Sequence of chain 2.A:
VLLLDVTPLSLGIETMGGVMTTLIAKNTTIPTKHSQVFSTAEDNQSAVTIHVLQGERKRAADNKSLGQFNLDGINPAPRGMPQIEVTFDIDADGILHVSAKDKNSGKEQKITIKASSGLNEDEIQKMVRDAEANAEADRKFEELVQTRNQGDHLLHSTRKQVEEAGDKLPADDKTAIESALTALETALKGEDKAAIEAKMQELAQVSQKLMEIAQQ

Binding-site contacts:
Ligand atom CG contacts residue GLN45 of chain 2.A at 3.7 Å.
Ligand atom CB contacts residue GLU14 of chain 2.A at 3.7 Å.
Ligand atom CD contacts residue THR49 of chain 2.A at 3.8 Å.
Ligand atom O contacts residue PHE38 of chain 2.A at 3.6 Å.
Ligand atom CB contacts residue PHE38 of chain 2.A at 3.5 Å (hydrophobic).
Ligand atom N contacts residue MET16 of chain 2.A at 3.6 Å.
Ligand atom CD contacts residue GLU14 of chain 2.A at 3.6 Å.
Ligand atom CG contacts residue ASN70 of chain 2.A at 3.7 Å.
Ligand atom O contacts residue THR49 of chain 2.A at 2.9 Å (h-bond).
Ligand atom CG1 contacts residue MET16 of chain 2.A at 3.8 Å (hydrophobic).
Ligand atom CB contacts residue ALA47 of chain 2.A at 3.6 Å (hydrophobic).
Ligand atom O contacts residue SER39 of chain 2.A at 3.0 Å (h-bond).
Ligand atom O contacts residue THR15 of chain 2.A at 3.1 Å.
Ligand atom CE2 contacts residue GLN36 of chain 2.A at 3.6 Å.
Ligand atom CA contacts residue THR49 of chain 2.A at 3.7 Å.
Ligand atom O contacts residue MET16 of chain 2.A at 2.9 Å (h-bond).
Ligand atom CB contacts residue GLN45 of chain 2.A at 3.4 Å.
Ligand atom N contacts residue THR49 of chain 2.A at 3.2 Å (h-bond).
Ligand atom CA contacts residue SER39 of chain 2.A at 3.6 Å.
Ligand atom CZ contacts residue GLN36 of chain 2.A at 3.7 Å.
Ligand atom CG contacts residue GLU14 of chain 2.A at 3.8 Å.
Ligand atom CG contacts residue ILE50 of chain 2.A at 3.7 Å (hydrophobic).
Ligand atom CD contacts residue THR49 of chain 2.A at 2.8 Å.
Ligand atom CG contacts residue PHE38 of chain 2.A at 3.7 Å (hydrophobic).
Ligand atom CB contacts residue THR15 of chain 2.A at 3.8 Å.
Ligand atom NE contacts residue GLU14 of chain 2.A at 3.0 Å (salt-bridge).
Ligand atom CG contacts residue THR49 of chain 2.A at 3.4 Å.
Ligand atom CB contacts residue PHE38 of chain 2.A at 3.6 Å (hydrophobic).
Ligand atom O contacts residue MET16 of chain 2.A at 3.4 Å.
Ligand atom O contacts residue VAL48 of chain 2.A at 3.3 Å.
Ligand atom CB contacts residue THR49 of chain 2.A at 3.5 Å.
Ligand atom CD1 contacts residue MET16 of chain 2.A at 3.7 Å (hydrophobic).
Ligand atom C contacts residue THR49 of chain 2.A at 3.6 Å.
Ligand atom CG2 contacts residue THR40 of chain 2.A at 3.5 Å.
Ligand atom NH1 contacts residue GLN68 of chain 2.A at 3.8 Å.
Ligand atom CD contacts residue GLU14 of chain 2.A at 3.6 Å.
Ligand atom CD contacts residue ASN70 of chain 2.A at 3.4 Å.
Ligand atom N contacts residue SER39 of chain 2.A at 3.2 Å (h-bond).
Ligand atom CD2 contacts residue PHE38 of chain 2.A at 3.5 Å (hydrophobic).
Ligand atom NH2 contacts residue THR49 of chain 2.A at 3.6 Å.

A small-molecule ligand and the protein it binds are described below.
Small molecule (SMILES): CC[C@H](C)[C@H](NC(=O)[C@@H]1CCCN1C(=O)[C@H](CCCN=C(N)N)NC(=O)[C@@H]1CCCN1C(=O)[C@@H]1CCCN1)C(=O)N[C@@H](Cc1ccc(O)cc1)C(=O)N[C@H](C=O)CC(N)=O